Binding-site contacts:
Ligand atom N6 contacts residue ASN152 of chain 1.B at 3.6 Å (h-bond).
Ligand atom C5' contacts residue ASP144 of chain 1.B at 3.8 Å.
Ligand atom C5 contacts residue ASN163 of chain 1.B at 3.2 Å.
Ligand atom O5' contacts residue ASP145 of chain 1.B at 3.9 Å.
Ligand atom C5' contacts residue GLY146 of chain 1.B at 3.8 Å.
Ligand atom OP3 contacts residue ASP144 of chain 1.B at 3.3 Å (salt-bridge).
Ligand atom OP2 contacts residue ASP44 of chain 1.B at 2.9 Å (salt-bridge).
Ligand atom O4' contacts residue ASN163 of chain 1.B at 4.0 Å.
Ligand atom N4 contacts residue ASN192 of chain 1.B at 3.4 Å (h-bond).
Ligand atom C6 contacts residue TYR151 of chain 1.B at 3.8 Å (hydrophobic).
Ligand atom O5' contacts residue ASP144 of chain 1.B at 3.2 Å (salt-bridge).
Ligand atom OP2 contacts residue ASP144 of chain 1.B at 2.7 Å (salt-bridge).
Ligand atom OP2 contacts residue ASP145 of chain 1.B at 3.8 Å.
Ligand atom C7 contacts residue ASN152 of chain 1.B at 3.8 Å.
Ligand atom C5' contacts residue ASP145 of chain 1.B at 3.7 Å.
Ligand atom P contacts residue MN1 of chain 1.O at 3.4 Å.
Ligand atom P contacts residue TYR151 of chain 1.B at 3.7 Å.
Ligand atom C2' contacts residue ASN163 of chain 1.B at 4.1 Å.
Ligand atom OP1 contacts residue LYS223 of chain 1.B at 3.9 Å.
Ligand atom OP2 contacts residue TYR151 of chain 1.B at 2.6 Å (h-bond).
Ligand atom C5' contacts residue ASN163 of chain 1.B at 3.7 Å.
Ligand atom C3' contacts residue GLY146 of chain 1.B at 3.9 Å.
Ligand atom OP2 contacts residue MN1 of chain 1.O at 2.4 Å.
Ligand atom OP2 contacts residue GLY146 of chain 1.B at 3.9 Å.
Ligand atom OP2 contacts residue GLY147 of chain 1.B at 3.5 Å.
Ligand atom C6 contacts residue ASN163 of chain 1.B at 3.3 Å.
Ligand atom C5 contacts residue GLN165 of chain 1.B at 4.1 Å.
Ligand atom O5' contacts residue MN1 of chain 1.P at 3.9 Å.
Ligand atom O3' contacts residue LYS223 of chain 1.B at 3.9 Å.
Ligand atom OP3 contacts residue LYS223 of chain 1.B at 3.3 Å (salt-bridge).
Ligand atom C5 contacts residue TYR151 of chain 1.B at 3.9 Å (hydrophobic).
Ligand atom C3' contacts residue TYR151 of chain 1.B at 3.8 Å (hydrophobic).
Ligand atom O5' contacts residue TYR151 of chain 1.B at 3.3 Å.
Ligand atom C5' contacts residue LYS223 of chain 1.B at 4.1 Å.
Ligand atom OP2 contacts residue MN1 of chain 1.P at 2.2 Å.
Ligand atom C2' contacts residue TYR151 of chain 1.B at 3.5 Å (hydrophobic).
Ligand atom P contacts residue ASP144 of chain 1.B at 3.3 Å.
Ligand atom OP3 contacts residue MN1 of chain 1.P at 2.7 Å.
Ligand atom O5' contacts residue MN1 of chain 1.O at 3.5 Å.
Ligand atom P contacts residue MN1 of chain 1.P at 3.0 Å.

The small molecule below binds the protein below.
Small molecule (SMILES): Cc1cn([C@H]2C[C@H](O[P](=O)(O)OC[C@H]3O[C@@H](n4cnc5c(N)ncnc54)C[C@@H]3O[P](=O)(O)OC[C@H]3O[C@@H](n4cnc5c(=O)nc(N)[nH]c54)C[C@@H]3O[P](=O)(O)OC[C@H]3O[C@@H](n4ccc(N)nc4=O)C[C@@H]3O[P](=O)(O)OC[C@H]3O[C@@H](n4cnc5c(=O)nc(N)[nH]c54)C[C@@H]3O[P](=O)(O)OC[C@H]3O[C@@H](n4cc(C)c(=O)[nH]c4=O)C[C@@H]3O)[C@@H](CO[P](=O)(O)O[C@H]3C[C@H](n4ccc(N)nc4=O)O[C@@H]3CO[P](=O)(O)O[C@H]3C[C@H](n4ccc(N)nc4=O)O[C@@H]3CO[P](=O)(O)O[C@H]3C[C@H](n4ccc(N)nc4=O)O[C@@H]3COP(=O)(O)O)O2)c(=O)[nH]c1=O

Sequence of chain 1.B:
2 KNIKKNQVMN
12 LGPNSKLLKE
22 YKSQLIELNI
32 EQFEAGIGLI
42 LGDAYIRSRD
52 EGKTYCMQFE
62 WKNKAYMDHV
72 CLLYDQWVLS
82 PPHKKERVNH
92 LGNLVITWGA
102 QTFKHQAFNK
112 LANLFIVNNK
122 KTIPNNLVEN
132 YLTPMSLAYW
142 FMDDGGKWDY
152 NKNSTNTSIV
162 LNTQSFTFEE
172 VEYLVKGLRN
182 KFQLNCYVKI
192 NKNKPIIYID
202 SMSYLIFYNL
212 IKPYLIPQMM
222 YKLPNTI